The small molecule below binds the protein below.
Small molecule (SMILES): CC(=O)N[C@@H]1[C@@H](O)[C@H](O)[C@@H](CO)O[C@H]1O

Sequence of chain 1.A:
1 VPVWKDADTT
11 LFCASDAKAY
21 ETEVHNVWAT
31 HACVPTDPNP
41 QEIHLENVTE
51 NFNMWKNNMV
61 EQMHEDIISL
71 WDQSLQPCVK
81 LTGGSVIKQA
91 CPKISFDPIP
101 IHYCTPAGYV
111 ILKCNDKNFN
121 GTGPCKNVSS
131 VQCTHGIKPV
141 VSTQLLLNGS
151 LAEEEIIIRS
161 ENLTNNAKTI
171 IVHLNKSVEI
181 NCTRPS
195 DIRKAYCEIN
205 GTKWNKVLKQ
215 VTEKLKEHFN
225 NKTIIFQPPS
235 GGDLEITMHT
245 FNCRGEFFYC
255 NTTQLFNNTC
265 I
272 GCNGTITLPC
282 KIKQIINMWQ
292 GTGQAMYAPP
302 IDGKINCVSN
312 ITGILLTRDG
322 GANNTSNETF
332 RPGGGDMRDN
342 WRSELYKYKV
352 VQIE

Binding-site contacts:
Ligand atom N2 contacts residue ASN120 of chain 1.A at 2.8 Å (h-bond).
Ligand atom O7 contacts residue ASN120 of chain 1.A at 3.7 Å.
Ligand atom C5 contacts residue THR122 of chain 1.A at 4.2 Å.
Ligand atom C1 contacts residue THR122 of chain 1.A at 3.8 Å.
Ligand atom C2 contacts residue ASN120 of chain 1.A at 2.4 Å.
Ligand atom C7 contacts residue ASN120 of chain 1.A at 3.4 Å.
Ligand atom O6 contacts residue PRO124 of chain 1.A at 3.5 Å.
Ligand atom O5 contacts residue THR122 of chain 1.A at 3.7 Å.
Ligand atom C1 contacts residue ASN120 of chain 1.A at 1.4 Å.
Ligand atom C3 contacts residue ASN120 of chain 1.A at 3.8 Å.
Ligand atom C8 contacts residue LEU163 of chain 1.A at 3.9 Å (hydrophobic).
Ligand atom C4 contacts residue ASN120 of chain 1.A at 4.2 Å.
Ligand atom C5 contacts residue ASN120 of chain 1.A at 3.7 Å.
Ligand atom O6 contacts residue GLY123 of chain 1.A at 4.0 Å.
Ligand atom O7 contacts residue HIS222 of chain 1.A at 3.6 Å.
Ligand atom O5 contacts residue ASN120 of chain 1.A at 2.4 Å (h-bond).
Ligand atom O6 contacts residue THR122 of chain 1.A at 4.0 Å.
Ligand atom C8 contacts residue SER160 of chain 1.A at 4.2 Å.
Ligand atom C8 contacts residue ILE158 of chain 1.A at 3.7 Å (hydrophobic).
Ligand atom C7 contacts residue ILE158 of chain 1.A at 4.4 Å (hydrophobic).